This small molecule binds to this protein.
Small molecule (SMILES): O=C(O)c1cc(-c2cccc(Br)c2)nc2c(F)cccc12

Sequence of chain 1.A:
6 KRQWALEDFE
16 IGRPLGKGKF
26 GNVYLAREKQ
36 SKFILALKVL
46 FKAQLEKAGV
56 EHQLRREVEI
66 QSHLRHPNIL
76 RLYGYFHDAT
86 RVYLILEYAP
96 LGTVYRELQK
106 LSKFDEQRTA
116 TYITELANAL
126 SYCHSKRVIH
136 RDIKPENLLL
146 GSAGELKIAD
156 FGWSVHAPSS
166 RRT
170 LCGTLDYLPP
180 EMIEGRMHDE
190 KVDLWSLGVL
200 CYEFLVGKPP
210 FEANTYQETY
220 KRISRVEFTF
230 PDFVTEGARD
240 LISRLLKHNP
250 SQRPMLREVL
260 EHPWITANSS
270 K

Binding-site contacts:
Ligand atom N14 contacts residue LYS47 of chain 1.A at 4.3 Å.
Ligand atom O01 contacts residue LYS47 of chain 1.A at 2.8 Å (salt-bridge).
Ligand atom N14 contacts residue VAL87 of chain 1.A at 3.8 Å.
Ligand atom BR contacts residue VAL87 of chain 1.A at 4.2 Å.
Ligand atom C04 contacts residue LYS47 of chain 1.A at 3.5 Å.
Ligand atom C18 contacts residue GLU51 of chain 1.A at 4.2 Å.
Ligand atom O01 contacts residue HIS82 of chain 1.A at 4.0 Å.
Ligand atom C21 contacts residue LYS47 of chain 1.A at 3.8 Å.
Ligand atom C06 contacts residue LYS47 of chain 1.A at 4.1 Å.
Ligand atom F17 contacts residue LEU59 of chain 1.A at 3.9 Å.
Ligand atom C07 contacts residue VAL87 of chain 1.A at 4.2 Å (hydrophobic).
Ligand atom C20 contacts residue LYS47 of chain 1.A at 3.9 Å.
Ligand atom C16 contacts residue GLU56 of chain 1.A at 3.9 Å.
Ligand atom C11 contacts residue TYR80 of chain 1.A at 4.4 Å (hydrophobic).
Ligand atom C07 contacts residue HIS82 of chain 1.A at 4.5 Å.
Ligand atom C15 contacts residue LYS47 of chain 1.A at 3.9 Å.
Ligand atom C11 contacts residue VAL87 of chain 1.A at 4.2 Å (hydrophobic).
Ligand atom C16 contacts residue LEU50 of chain 1.A at 4.1 Å (hydrophobic).
Ligand atom C19 contacts residue LYS47 of chain 1.A at 3.7 Å.
Ligand atom C13 contacts residue LEU59 of chain 1.A at 4.2 Å (hydrophobic).
Ligand atom BR contacts residue LEU59 of chain 1.A at 3.8 Å.
Ligand atom C06 contacts residue VAL87 of chain 1.A at 4.1 Å (hydrophobic).
Ligand atom C10 contacts residue TYR80 of chain 1.A at 3.4 Å (hydrophobic).
Ligand atom C05 contacts residue HIS82 of chain 1.A at 4.0 Å.
Ligand atom C09 contacts residue HIS82 of chain 1.A at 3.5 Å.
Ligand atom C18 contacts residue GLU56 of chain 1.A at 3.8 Å.
Ligand atom C02 contacts residue LYS47 of chain 1.A at 3.5 Å.
Ligand atom C05 contacts residue LYS47 of chain 1.A at 3.7 Å.
Ligand atom BR contacts residue VAL63 of chain 1.A at 3.8 Å.
Ligand atom C16 contacts residue LYS47 of chain 1.A at 4.1 Å.
Ligand atom C19 contacts residue GLU56 of chain 1.A at 4.5 Å.
Ligand atom C13 contacts residue VAL87 of chain 1.A at 4.1 Å (hydrophobic).
Ligand atom C19 contacts residue GLU51 of chain 1.A at 4.0 Å.
Ligand atom F17 contacts residue GLU56 of chain 1.A at 3.6 Å.
Ligand atom C18 contacts residue LEU50 of chain 1.A at 4.0 Å (hydrophobic).
Ligand atom F17 contacts residue LEU50 of chain 1.A at 3.2 Å.
Ligand atom C08 contacts residue HIS82 of chain 1.A at 3.5 Å.
Ligand atom C09 contacts residue TYR80 of chain 1.A at 3.9 Å (hydrophobic).
Ligand atom C18 contacts residue LYS47 of chain 1.A at 3.5 Å.
Ligand atom C15 contacts residue VAL87 of chain 1.A at 4.4 Å (hydrophobic).